A protein and the small-molecule ligand that binds it are described below.
Small molecule (SMILES): Nc1ncnc2c1ncn2[C@@H]1O[C@H](CO[P](=O)(O)O[P](=O)(O)CP(=O)(O)O)[C@@H](O)[C@H]1O

Sequence of chain 2.C:
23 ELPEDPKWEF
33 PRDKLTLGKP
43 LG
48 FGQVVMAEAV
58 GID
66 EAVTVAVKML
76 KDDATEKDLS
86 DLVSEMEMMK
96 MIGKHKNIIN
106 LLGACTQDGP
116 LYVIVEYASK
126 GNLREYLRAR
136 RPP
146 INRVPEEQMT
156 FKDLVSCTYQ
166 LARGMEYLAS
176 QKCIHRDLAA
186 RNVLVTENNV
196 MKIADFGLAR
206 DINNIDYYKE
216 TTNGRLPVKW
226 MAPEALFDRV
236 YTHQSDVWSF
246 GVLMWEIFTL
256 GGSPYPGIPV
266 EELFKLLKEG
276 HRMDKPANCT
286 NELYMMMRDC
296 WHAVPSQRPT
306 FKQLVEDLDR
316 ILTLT

Binding-site contacts:
Ligand atom C5 contacts residue LEU43 of chain 2.C at 4.1 Å (hydrophobic).
Ligand atom O2' contacts residue GLY126 of chain 2.C at 3.8 Å.
Ligand atom N3 contacts residue LEU43 of chain 2.C at 3.5 Å.
Ligand atom C6 contacts residue ALA123 of chain 2.C at 4.0 Å (hydrophobic).
Ligand atom N6 contacts residue GLU121 of chain 2.C at 3.1 Å (salt-bridge).
Ligand atom N6 contacts residue ALA71 of chain 2.C at 3.4 Å.
Ligand atom C4' contacts residue GLY44 of chain 2.C at 3.9 Å.
Ligand atom N3 contacts residue ALA123 of chain 2.C at 4.0 Å.
Ligand atom C2 contacts residue TYR122 of chain 2.C at 3.7 Å (hydrophobic).
Ligand atom N7 contacts residue LEU189 of chain 2.C at 3.8 Å.
Ligand atom C4 contacts residue LEU43 of chain 2.C at 3.8 Å (hydrophobic).
Ligand atom N6 contacts residue LEU189 of chain 2.C at 3.4 Å.
Ligand atom O3G contacts residue PHE48 of chain 2.C at 3.4 Å (h-bond).
Ligand atom O2B contacts residue ASP200 of chain 2.C at 3.5 Å (salt-bridge).
Ligand atom O4' contacts residue GLY44 of chain 2.C at 3.7 Å.
Ligand atom N7 contacts residue VAL51 of chain 2.C at 3.7 Å.
Ligand atom C5 contacts residue VAL51 of chain 2.C at 4.0 Å (hydrophobic).
Ligand atom N1 contacts residue TYR122 of chain 2.C at 3.6 Å.
Ligand atom O3' contacts residue ASN127 of chain 2.C at 2.8 Å (h-bond).
Ligand atom C6 contacts residue ALA71 of chain 2.C at 3.8 Å (hydrophobic).
Ligand atom O2' contacts residue ASN127 of chain 2.C at 3.9 Å.
Ligand atom N1 contacts residue ALA123 of chain 2.C at 3.1 Å (h-bond).
Ligand atom O1G contacts residue LYS73 of chain 2.C at 4.0 Å.
Ligand atom O2G contacts residue LYS73 of chain 2.C at 3.8 Å.
Ligand atom C6 contacts residue LEU189 of chain 2.C at 3.5 Å (hydrophobic).
Ligand atom O5' contacts residue GLY44 of chain 2.C at 3.5 Å.
Ligand atom C2 contacts residue ALA123 of chain 2.C at 3.0 Å (hydrophobic).
Ligand atom N6 contacts residue VAL120 of chain 2.C at 3.8 Å.
Ligand atom C3B contacts residue ASP200 of chain 2.C at 3.1 Å.
Ligand atom PB contacts residue ASP200 of chain 2.C at 4.0 Å.
Ligand atom C3' contacts residue ASN127 of chain 2.C at 3.5 Å.
Ligand atom O2A contacts residue GLY49 of chain 2.C at 3.8 Å.
Ligand atom O1G contacts residue PHE48 of chain 2.C at 3.9 Å.
Ligand atom C1' contacts residue LEU43 of chain 2.C at 4.1 Å (hydrophobic).
Ligand atom O2A contacts residue GLY44 of chain 2.C at 3.5 Å (h-bond).
Ligand atom C4 contacts residue LEU189 of chain 2.C at 3.9 Å (hydrophobic).
Ligand atom C8 contacts residue VAL51 of chain 2.C at 3.8 Å (hydrophobic).
Ligand atom N1 contacts residue LEU43 of chain 2.C at 3.8 Å.
Ligand atom C2 contacts residue LEU43 of chain 2.C at 3.5 Å (hydrophobic).
Ligand atom C5 contacts residue LEU189 of chain 2.C at 3.6 Å (hydrophobic).